Sequence of chain 6.A:
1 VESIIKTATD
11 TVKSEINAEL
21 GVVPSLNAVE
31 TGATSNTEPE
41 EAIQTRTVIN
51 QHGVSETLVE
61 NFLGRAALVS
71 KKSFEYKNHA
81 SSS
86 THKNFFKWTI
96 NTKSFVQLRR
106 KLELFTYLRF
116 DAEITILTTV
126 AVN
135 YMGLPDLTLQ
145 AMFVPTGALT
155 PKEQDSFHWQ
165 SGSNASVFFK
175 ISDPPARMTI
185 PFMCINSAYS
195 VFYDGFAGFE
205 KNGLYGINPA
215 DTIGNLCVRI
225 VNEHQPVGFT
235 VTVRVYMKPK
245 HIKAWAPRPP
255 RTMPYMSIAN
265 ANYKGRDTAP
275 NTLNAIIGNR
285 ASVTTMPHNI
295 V

Binding-site contacts:
Ligand atom C4 contacts residue PRO231 of chain 6.C at 3.6 Å (hydrophobic).
Ligand atom O10 contacts residue ARG270 of chain 6.A at 3.6 Å.
Ligand atom C6 contacts residue ALA273 of chain 6.A at 3.8 Å (hydrophobic).
Ligand atom O4 contacts residue ASP232 of chain 6.C at 2.8 Å (salt-bridge).
Ligand atom O6 contacts residue GLY282 of chain 6.A at 3.5 Å.
Ligand atom C4 contacts residue ASP232 of chain 6.C at 3.4 Å.
Ligand atom O5 contacts residue ASN283 of chain 6.A at 3.7 Å.
Ligand atom C11 contacts residue ILE233 of chain 6.C at 3.6 Å (hydrophobic).
Ligand atom O4 contacts residue PRO231 of chain 6.C at 3.9 Å.
Ligand atom N5 contacts residue PRO231 of chain 6.C at 3.0 Å (h-bond).
Ligand atom C6 contacts residue GLY282 of chain 6.A at 3.6 Å.
Ligand atom O6 contacts residue ALA273 of chain 6.A at 3.7 Å.
Ligand atom O2 contacts residue ASP91 of chain 6.C at 2.5 Å (salt-bridge).
Ligand atom C6 contacts residue ASN283 of chain 6.A at 3.8 Å.
Ligand atom C5 contacts residue GLY282 of chain 6.A at 3.8 Å.
Ligand atom O1B contacts residue ARG104 of chain 6.C at 3.0 Å (salt-bridge).
Ligand atom O4 contacts residue ASN275 of chain 6.A at 3.0 Å (h-bond).
Ligand atom O6 contacts residue ASN283 of chain 6.A at 3.0 Å (h-bond).
Ligand atom C3 contacts residue ARG104 of chain 6.C at 3.8 Å.
Ligand atom C5 contacts residue ASN275 of chain 6.A at 3.5 Å.
Ligand atom C5 contacts residue PRO231 of chain 6.C at 3.7 Å (hydrophobic).
Ligand atom C11 contacts residue ASP232 of chain 6.C at 3.6 Å.
Ligand atom C4 contacts residue ASN275 of chain 6.A at 3.7 Å.
Ligand atom O7 contacts residue PRO274 of chain 6.A at 3.6 Å.
Ligand atom O6 contacts residue PRO274 of chain 6.A at 3.6 Å.
Ligand atom C10 contacts residue ASN275 of chain 6.A at 3.3 Å.
Ligand atom C10 contacts residue PRO231 of chain 6.C at 3.8 Å (hydrophobic).
Ligand atom O3 contacts residue ASP91 of chain 6.C at 3.5 Å.
Ligand atom C5 contacts residue PRO274 of chain 6.A at 3.9 Å (hydrophobic).
Ligand atom C1 contacts residue ASN283 of chain 6.A at 3.4 Å.
Ligand atom C1 contacts residue ARG104 of chain 6.C at 3.8 Å.
Ligand atom N5 contacts residue ASN275 of chain 6.A at 3.4 Å (h-bond).
Ligand atom C5 contacts residue ASN283 of chain 6.A at 3.8 Å.
Ligand atom O2 contacts residue GLY282 of chain 6.A at 3.8 Å.
Ligand atom C11 contacts residue PRO231 of chain 6.C at 3.5 Å (hydrophobic).
Ligand atom O2 contacts residue PRO274 of chain 6.A at 3.4 Å.
Ligand atom C11 contacts residue GLY234 of chain 6.C at 3.8 Å.
Ligand atom O4 contacts residue ARG95 of chain 6.C at 3.5 Å.
Ligand atom O10 contacts residue ASN275 of chain 6.A at 3.0 Å (h-bond).
Ligand atom C2 contacts residue ASP91 of chain 6.C at 3.2 Å.

The protein below binds the small molecule below.
Small molecule (SMILES): CC(=O)N[C@@H]1[C@@H](O)[C@H](O[C@@H]2O[C@H](CO)[C@H](O)[C@H](O[C@]3(C(=O)O)C[C@H](O)[C@@H](NC(C)=O)[C@H]([C@H](O)[C@H](O)CO)O3)[C@H]2O)[C@@H](CO)O[C@H]1O

Sequence of chain 6.C:
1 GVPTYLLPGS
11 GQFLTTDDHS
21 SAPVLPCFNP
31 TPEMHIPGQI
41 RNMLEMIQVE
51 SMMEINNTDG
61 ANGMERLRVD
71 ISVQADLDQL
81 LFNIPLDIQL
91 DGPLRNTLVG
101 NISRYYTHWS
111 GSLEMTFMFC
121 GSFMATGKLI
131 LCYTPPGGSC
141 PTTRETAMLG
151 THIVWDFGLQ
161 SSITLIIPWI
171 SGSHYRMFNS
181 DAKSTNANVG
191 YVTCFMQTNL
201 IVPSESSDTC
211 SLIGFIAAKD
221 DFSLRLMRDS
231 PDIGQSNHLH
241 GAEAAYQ